Binding-site contacts:
Ligand atom O5 contacts residue ASN167 of chain 1.B at 2.8 Å (h-bond).
Ligand atom C8 contacts residue GLU204 of chain 1.B at 4.1 Å.
Ligand atom C4 contacts residue ASN205 of chain 1.B at 4.2 Å.
Ligand atom C5 contacts residue ASN167 of chain 1.B at 3.5 Å.
Ligand atom C6 contacts residue ASN167 of chain 1.B at 3.6 Å.
Ligand atom C8 contacts residue ASN205 of chain 1.B at 4.4 Å.
Ligand atom C2 contacts residue ASN205 of chain 1.B at 2.4 Å.
Ligand atom C5 contacts residue ASN205 of chain 1.B at 3.6 Å.
Ligand atom C1 contacts residue ASN167 of chain 1.B at 3.6 Å.
Ligand atom C3 contacts residue ASN205 of chain 1.B at 3.8 Å.
Ligand atom C7 contacts residue ASN205 of chain 1.B at 3.4 Å.
Ligand atom O5 contacts residue ASN205 of chain 1.B at 2.4 Å (h-bond).
Ligand atom C1 contacts residue ASN205 of chain 1.B at 1.4 Å.
Ligand atom N2 contacts residue ASN205 of chain 1.B at 2.9 Å (h-bond).
Ligand atom O7 contacts residue ASN205 of chain 1.B at 3.6 Å.
Ligand atom C8 contacts residue THR203 of chain 1.B at 4.2 Å.

This small molecule binds to this protein.
Small molecule (SMILES): CC(=O)N[C@@H]1[C@@H](O)[C@H](O)[C@@H](CO)O[C@H]1O

Sequence of chain 1.B:
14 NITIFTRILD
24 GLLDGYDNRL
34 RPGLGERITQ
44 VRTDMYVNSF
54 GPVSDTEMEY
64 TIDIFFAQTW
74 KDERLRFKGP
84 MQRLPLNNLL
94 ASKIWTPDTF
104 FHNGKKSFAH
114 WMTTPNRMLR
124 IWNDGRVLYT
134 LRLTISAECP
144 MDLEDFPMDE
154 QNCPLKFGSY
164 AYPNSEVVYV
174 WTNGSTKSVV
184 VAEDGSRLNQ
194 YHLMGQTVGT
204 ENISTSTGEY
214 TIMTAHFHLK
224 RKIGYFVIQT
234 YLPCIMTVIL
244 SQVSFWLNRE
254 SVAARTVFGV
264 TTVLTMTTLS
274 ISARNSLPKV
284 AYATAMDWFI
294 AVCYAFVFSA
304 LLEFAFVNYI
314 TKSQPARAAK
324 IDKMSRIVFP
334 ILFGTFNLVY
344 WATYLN